Sequence of chain 1.A:
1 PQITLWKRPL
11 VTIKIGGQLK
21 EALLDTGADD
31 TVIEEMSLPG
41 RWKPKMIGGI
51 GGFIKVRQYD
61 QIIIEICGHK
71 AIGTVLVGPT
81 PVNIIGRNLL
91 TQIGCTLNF

Sequence of chain 1.B:
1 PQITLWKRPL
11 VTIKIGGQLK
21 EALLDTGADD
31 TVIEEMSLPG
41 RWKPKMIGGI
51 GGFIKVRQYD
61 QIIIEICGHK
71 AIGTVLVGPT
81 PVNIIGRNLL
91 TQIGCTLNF

A protein and the small-molecule ligand that binds it are described below.
Small molecule (SMILES): N#Cc1ccc(S(=O)(=O)Nc2cccc([C@@H](c3c(O)c4c(oc3=O)CCCCCC4)C3CC3)c2)cc1

Binding-site contacts:
Ligand atom CA6 contacts residue ASP25 of chain 1.B at 3.2 Å.
Ligand atom CB6 contacts residue GLY48 of chain 1.B at 3.5 Å.
Ligand atom CG3 contacts residue ILE84 of chain 1.A at 3.2 Å (hydrophobic).
Ligand atom CD6 contacts residue GLY27 of chain 1.A at 3.6 Å.
Ligand atom OA3 contacts residue GLY49 of chain 1.A at 3.7 Å.
Ligand atom CZ1 contacts residue ASP29 of chain 1.B at 3.5 Å.
Ligand atom CB3 contacts residue ALA28 of chain 1.B at 3.4 Å (hydrophobic).
Ligand atom O2 contacts residue ASP29 of chain 1.B at 3.2 Å (salt-bridge).
Ligand atom CD1 contacts residue GLY48 of chain 1.A at 3.8 Å.
Ligand atom CZ6 contacts residue GLY27 of chain 1.B at 3.4 Å.
Ligand atom OA2 contacts residue ILE50 of chain 1.B at 3.0 Å (h-bond).
Ligand atom OA2 contacts residue GLY49 of chain 1.B at 3.4 Å.
Ligand atom CZ7 contacts residue ARG8 of chain 1.A at 3.4 Å.
Ligand atom CZ4 contacts residue ARG8 of chain 1.A at 3.5 Å.
Ligand atom CD1 contacts residue GLY49 of chain 1.A at 3.6 Å.
Ligand atom CD6 contacts residue ASP25 of chain 1.B at 3.3 Å.
Ligand atom CZ2 contacts residue GLY48 of chain 1.B at 3.8 Å.
Ligand atom N contacts residue GLY48 of chain 1.B at 3.0 Å (h-bond).
Ligand atom OA2 contacts residue ILE50 of chain 1.A at 3.6 Å.
Ligand atom CD5 contacts residue ASP25 of chain 1.B at 3.6 Å.
Ligand atom CD6 contacts residue ALA28 of chain 1.A at 3.7 Å (hydrophobic).
Ligand atom OA3 contacts residue ILE50 of chain 1.A at 3.6 Å (h-bond).
Ligand atom CB5 contacts residue GLY48 of chain 1.B at 3.5 Å.
Ligand atom CB2 contacts residue ALA28 of chain 1.B at 3.5 Å (hydrophobic).
Ligand atom CA6 contacts residue ASP25 of chain 1.A at 3.4 Å.
Ligand atom OA3 contacts residue ILE50 of chain 1.B at 3.7 Å.
Ligand atom CZ5 contacts residue ARG8 of chain 1.A at 3.4 Å.
Ligand atom NZ7 contacts residue ARG8 of chain 1.A at 3.6 Å.
Ligand atom NZ7 contacts residue VAL82 of chain 1.A at 3.8 Å.
Ligand atom CZ5 contacts residue ASP29 of chain 1.B at 3.6 Å.
Ligand atom CG3 contacts residue VAL82 of chain 1.A at 3.8 Å (hydrophobic).
Ligand atom CD4 contacts residue ILE84 of chain 1.B at 3.4 Å (hydrophobic).
Ligand atom CD5 contacts residue GLY27 of chain 1.A at 3.4 Å.
Ligand atom OA6 contacts residue ASP25 of chain 1.B at 2.5 Å (salt-bridge).
Ligand atom CZ3 contacts residue ARG8 of chain 1.A at 3.8 Å.
Ligand atom OA6 contacts residue ASP25 of chain 1.A at 2.5 Å (salt-bridge).
Ligand atom CZ6 contacts residue ASP29 of chain 1.B at 3.1 Å.
Ligand atom CA5 contacts residue ASP25 of chain 1.B at 3.6 Å.
Ligand atom CZ5 contacts residue GLY27 of chain 1.B at 3.4 Å.
Ligand atom CD4 contacts residue ASP25 of chain 1.B at 3.7 Å.